The small molecule below binds the protein below.
Small molecule (SMILES): Cc1ccc(-n2cc(-c3ccc(S(N)(=O)=O)s3)nn2)cc1

Binding-site contacts:
Ligand atom O5 contacts residue TRP208 of chain 1.B at 3.4 Å.
Ligand atom C9 contacts residue GOL1 of chain 1.J at 3.4 Å.
Ligand atom N16 contacts residue GOL1 of chain 1.J at 3.7 Å.
Ligand atom S8 contacts residue VAL119 of chain 1.B at 3.8 Å.
Ligand atom C29 contacts residue VAL128 of chain 1.B at 3.9 Å (hydrophobic).
Ligand atom S1 contacts residue ZN1 of chain 1.I at 3.0 Å.
Ligand atom C7 contacts residue LEU197 of chain 1.B at 3.9 Å (hydrophobic).
Ligand atom C26 contacts residue VAL128 of chain 1.B at 3.7 Å (hydrophobic).
Ligand atom O5 contacts residue THR198 of chain 1.B at 3.1 Å (h-bond).
Ligand atom N2 contacts residue HIS92 of chain 1.B at 3.2 Å (h-bond).
Ligand atom C27 contacts residue VAL128 of chain 1.B at 4.0 Å (hydrophobic).
Ligand atom C25 contacts residue VAL128 of chain 1.B at 3.6 Å (hydrophobic).
Ligand atom S1 contacts residue THR198 of chain 1.B at 3.8 Å.
Ligand atom C28 contacts residue LEU132 of chain 1.B at 3.8 Å (hydrophobic).
Ligand atom S8 contacts residue GOL1 of chain 1.J at 3.7 Å.
Ligand atom O5 contacts residue ZN1 of chain 1.I at 4.0 Å.
Ligand atom O6 contacts residue ZN1 of chain 1.I at 3.0 Å.
Ligand atom N2 contacts residue ZN1 of chain 1.I at 1.8 Å.
Ligand atom N2 contacts residue HIS94 of chain 1.B at 3.4 Å (h-bond).
Ligand atom O6 contacts residue TRP208 of chain 1.B at 3.8 Å.
Ligand atom N2 contacts residue HIS117 of chain 1.B at 3.4 Å (h-bond).
Ligand atom C24 contacts residue VAL128 of chain 1.B at 3.7 Å (hydrophobic).
Ligand atom S8 contacts residue LEU197 of chain 1.B at 3.8 Å.
Ligand atom C9 contacts residue LEU197 of chain 1.B at 3.9 Å (hydrophobic).
Ligand atom C12 contacts residue GOL1 of chain 1.J at 3.6 Å.
Ligand atom O6 contacts residue VAL119 of chain 1.B at 3.7 Å.
Ligand atom C29 contacts residue LEU132 of chain 1.B at 4.0 Å (hydrophobic).
Ligand atom N2 contacts residue THR198 of chain 1.B at 2.8 Å (h-bond).
Ligand atom O6 contacts residue HIS117 of chain 1.B at 3.5 Å (h-bond).
Ligand atom C10 contacts residue LEU197 of chain 1.B at 4.0 Å (hydrophobic).
Ligand atom C11 contacts residue LEU197 of chain 1.B at 3.9 Å (hydrophobic).
Ligand atom N16 contacts residue GLN90 of chain 1.B at 3.4 Å (h-bond).
Ligand atom O5 contacts residue LEU197 of chain 1.B at 3.5 Å.
Ligand atom N2 contacts residue GLU104 of chain 1.B at 3.9 Å.
Ligand atom C11 contacts residue THR199 of chain 1.B at 3.3 Å.
Ligand atom C10 contacts residue THR199 of chain 1.B at 3.4 Å.
Ligand atom O6 contacts residue HIS92 of chain 1.B at 3.3 Å.
Ligand atom S8 contacts residue GLN90 of chain 1.B at 4.0 Å.
Ligand atom C10 contacts residue GOL1 of chain 1.J at 3.9 Å.
Ligand atom S1 contacts residue HIS92 of chain 1.B at 3.7 Å.

Sequence of chain 1.B:
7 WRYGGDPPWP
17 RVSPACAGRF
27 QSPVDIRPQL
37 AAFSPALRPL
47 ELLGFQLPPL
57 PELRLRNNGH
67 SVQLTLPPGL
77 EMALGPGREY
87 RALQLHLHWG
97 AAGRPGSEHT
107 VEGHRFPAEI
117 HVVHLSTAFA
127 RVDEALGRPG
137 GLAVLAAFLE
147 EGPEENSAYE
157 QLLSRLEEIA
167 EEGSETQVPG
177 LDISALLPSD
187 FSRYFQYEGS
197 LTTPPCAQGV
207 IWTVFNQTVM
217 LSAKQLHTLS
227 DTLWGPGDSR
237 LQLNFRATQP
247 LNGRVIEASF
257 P